The small molecule below binds the protein below.
Small molecule (SMILES): NC(Cc1onc(O)c1Br)C(=O)O

Sequence of chain 1.A:
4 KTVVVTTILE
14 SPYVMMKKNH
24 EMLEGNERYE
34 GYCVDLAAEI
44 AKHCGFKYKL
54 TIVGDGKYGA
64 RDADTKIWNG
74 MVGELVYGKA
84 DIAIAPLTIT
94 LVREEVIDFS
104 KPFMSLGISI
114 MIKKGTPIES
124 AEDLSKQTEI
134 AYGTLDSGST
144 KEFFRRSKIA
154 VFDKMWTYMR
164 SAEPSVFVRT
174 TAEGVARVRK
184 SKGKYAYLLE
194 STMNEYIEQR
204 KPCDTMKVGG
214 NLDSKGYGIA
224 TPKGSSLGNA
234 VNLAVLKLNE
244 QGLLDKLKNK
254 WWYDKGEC

Binding-site contacts:
Ligand atom O2 contacts residue TYR61 of chain 1.A at 3.4 Å.
Ligand atom C5 contacts residue GLU193 of chain 1.A at 4.0 Å.
Ligand atom C2 contacts residue GLU193 of chain 1.A at 3.3 Å.
Ligand atom N2 contacts residue THR143 of chain 1.A at 2.6 Å (h-bond).
Ligand atom C1 contacts residue ARG96 of chain 1.A at 3.4 Å.
Ligand atom C6 contacts residue THR143 of chain 1.A at 3.8 Å.
Ligand atom O3 contacts residue GLU193 of chain 1.A at 3.9 Å.
Ligand atom N2 contacts residue GLU193 of chain 1.A at 3.7 Å.
Ligand atom C2 contacts residue THR91 of chain 1.A at 3.3 Å.
Ligand atom N1 contacts residue GLU193 of chain 1.A at 2.8 Å (salt-bridge).
Ligand atom O2 contacts residue ARG96 of chain 1.A at 2.8 Å (salt-bridge).
Ligand atom C1 contacts residue TYR61 of chain 1.A at 3.7 Å (hydrophobic).
Ligand atom BR1 contacts residue GLU13 of chain 1.A at 3.3 Å.
Ligand atom N1 contacts residue PRO89 of chain 1.A at 2.8 Å (h-bond).
Ligand atom O4 contacts residue THR143 of chain 1.A at 3.3 Å (h-bond).
Ligand atom O3 contacts residue LEU192 of chain 1.A at 3.5 Å.
Ligand atom BR1 contacts residue THR174 of chain 1.A at 3.5 Å.
Ligand atom O4 contacts residue GLU193 of chain 1.A at 3.6 Å.
Ligand atom O2 contacts residue PRO89 of chain 1.A at 3.7 Å.
Ligand atom O4 contacts residue SER142 of chain 1.A at 3.8 Å.
Ligand atom O1 contacts residue SER142 of chain 1.A at 2.9 Å (h-bond).
Ligand atom C6 contacts residue GLU193 of chain 1.A at 4.0 Å.
Ligand atom C1 contacts residue SER142 of chain 1.A at 3.4 Å.
Ligand atom BR1 contacts residue MET196 of chain 1.A at 3.8 Å.
Ligand atom C3 contacts residue GLU193 of chain 1.A at 4.0 Å.
Ligand atom BR1 contacts residue TYR61 of chain 1.A at 3.6 Å.
Ligand atom C2 contacts residue PRO89 of chain 1.A at 4.0 Å (hydrophobic).
Ligand atom C2 contacts residue SER142 of chain 1.A at 3.2 Å.
Ligand atom O1 contacts residue TYR61 of chain 1.A at 3.5 Å.
Ligand atom C4 contacts residue GLU193 of chain 1.A at 3.7 Å.
Ligand atom N1 contacts residue THR91 of chain 1.A at 2.9 Å (h-bond).
Ligand atom C3 contacts residue TYR61 of chain 1.A at 3.6 Å (hydrophobic).
Ligand atom C1 contacts residue THR91 of chain 1.A at 3.6 Å.
Ligand atom C5 contacts residue LEU138 of chain 1.A at 3.7 Å (hydrophobic).
Ligand atom O1 contacts residue GLY141 of chain 1.A at 3.3 Å.
Ligand atom BR1 contacts residue LEU138 of chain 1.A at 3.9 Å.
Ligand atom O1 contacts residue ARG96 of chain 1.A at 2.9 Å (salt-bridge).
Ligand atom O2 contacts residue LEU90 of chain 1.A at 3.6 Å.
Ligand atom N1 contacts residue TYR220 of chain 1.A at 3.6 Å.
Ligand atom O2 contacts residue THR91 of chain 1.A at 2.9 Å (h-bond).